Binding-site contacts:
Ligand atom O3 contacts residue ASN82 of chain 1.A at 2.7 Å (h-bond).
Ligand atom C2A contacts residue ASN82 of chain 1.A at 3.5 Å.
Ligand atom O7 contacts residue HIS83 of chain 1.A at 2.7 Å (h-bond).
Ligand atom C9 contacts residue GLY157 of chain 1.A at 3.2 Å.
Ligand atom C7 contacts residue SER81 of chain 1.A at 3.2 Å.
Ligand atom N1 contacts residue TYR282 of chain 1.A at 3.5 Å.
Ligand atom C5 contacts residue ASN53 of chain 1.A at 3.6 Å.
Ligand atom O1P contacts residue GLY193 of chain 1.A at 3.4 Å (h-bond).
Ligand atom C7 contacts residue TYR282 of chain 1.A at 3.5 Å (hydrophobic).
Ligand atom C6 contacts residue THR308 of chain 1.A at 3.1 Å.
Ligand atom O4P contacts residue LYS54 of chain 1.A at 3.1 Å (salt-bridge).
Ligand atom O3P contacts residue GLY190 of chain 1.A at 2.6 Å (h-bond).
Ligand atom O3P contacts residue GLY192 of chain 1.A at 3.0 Å (h-bond).
Ligand atom N1 contacts residue THR308 of chain 1.A at 2.7 Å (h-bond).
Ligand atom C9 contacts residue LYS54 of chain 1.A at 3.5 Å.
Ligand atom O2P contacts residue LYS54 of chain 1.A at 3.0 Å (salt-bridge).
Ligand atom O2P contacts residue GLY193 of chain 1.A at 3.5 Å (h-bond).
Ligand atom C5A contacts residue ASN53 of chain 1.A at 3.5 Å.
Ligand atom O3P contacts residue SER191 of chain 1.A at 3.3 Å (h-bond).
Ligand atom C4 contacts residue TYR282 of chain 1.A at 3.6 Å (hydrophobic).
Ligand atom O8 contacts residue SER81 of chain 1.A at 3.0 Å (h-bond).
Ligand atom N contacts residue TYR282 of chain 1.A at 3.5 Å (h-bond).
Ligand atom C4A contacts residue TYR282 of chain 1.A at 3.4 Å (hydrophobic).
Ligand atom C2 contacts residue TYR282 of chain 1.A at 3.5 Å (hydrophobic).
Ligand atom O7 contacts residue SER81 of chain 1.A at 2.8 Å (h-bond).
Ligand atom C2A contacts residue GLY309 of chain 1.A at 3.1 Å.
Ligand atom P contacts residue SER191 of chain 1.A at 3.6 Å.
Ligand atom O3P contacts residue ALA189 of chain 1.A at 3.4 Å.
Ligand atom O2P contacts residue THR194 of chain 1.A at 2.7 Å (h-bond).
Ligand atom O1P contacts residue GLY192 of chain 1.A at 2.9 Å (h-bond).
Ligand atom P contacts residue LYS54 of chain 1.A at 3.4 Å.
Ligand atom O1P contacts residue SER191 of chain 1.A at 2.5 Å (h-bond).
Ligand atom O3P contacts residue ALA188 of chain 1.A at 3.6 Å (h-bond).
Ligand atom C8 contacts residue TYR282 of chain 1.A at 3.4 Å (hydrophobic).
Ligand atom P contacts residue GLY192 of chain 1.A at 3.5 Å.
Ligand atom C7 contacts residue HIS83 of chain 1.A at 3.6 Å.
Ligand atom C2A contacts residue GLY310 of chain 1.A at 3.5 Å.
Ligand atom O7 contacts residue ASN82 of chain 1.A at 2.7 Å (h-bond).
Ligand atom C9 contacts residue HIS83 of chain 1.A at 3.3 Å.
Ligand atom O8 contacts residue TYR282 of chain 1.A at 3.5 Å (h-bond).

Sequence of chain 1.A:
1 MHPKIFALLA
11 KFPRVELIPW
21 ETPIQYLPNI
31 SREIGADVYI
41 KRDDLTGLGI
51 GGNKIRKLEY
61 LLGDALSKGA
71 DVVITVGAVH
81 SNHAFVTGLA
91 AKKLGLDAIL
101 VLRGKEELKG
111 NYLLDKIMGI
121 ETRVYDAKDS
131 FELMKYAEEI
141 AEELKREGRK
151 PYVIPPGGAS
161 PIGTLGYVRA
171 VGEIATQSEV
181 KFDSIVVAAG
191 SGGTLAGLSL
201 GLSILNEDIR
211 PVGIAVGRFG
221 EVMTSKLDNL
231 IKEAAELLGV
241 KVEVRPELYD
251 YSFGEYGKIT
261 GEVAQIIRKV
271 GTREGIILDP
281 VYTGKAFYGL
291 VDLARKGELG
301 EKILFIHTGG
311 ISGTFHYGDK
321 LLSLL

A small-molecule ligand and the protein it binds are described below.
Small molecule (SMILES): Cc1ncc(COP(=O)(O)O)c(CNC2(C(=O)O)CC2)c1O